The protein below binds the small molecule below.
Small molecule (SMILES): O=[N+]([O-])/N=C1\NCCN1Cc1ccc(Cl)nc1

Sequence of chain 1.B:
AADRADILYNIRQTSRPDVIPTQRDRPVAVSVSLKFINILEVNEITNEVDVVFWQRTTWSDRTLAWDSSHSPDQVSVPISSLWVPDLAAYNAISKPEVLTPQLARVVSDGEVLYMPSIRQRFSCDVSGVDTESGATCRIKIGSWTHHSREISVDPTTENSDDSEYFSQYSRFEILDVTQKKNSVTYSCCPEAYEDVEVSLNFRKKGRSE

Binding-site contacts:
Ligand atom N15 contacts residue MET118 of chain 1.B at 3.9 Å.
Ligand atom O16 contacts residue TYR189 of chain 1.A at 3.9 Å.
Ligand atom C6 contacts residue LEU116 of chain 1.B at 3.6 Å (hydrophobic).
Ligand atom C13 contacts residue TYR189 of chain 1.A at 3.5 Å (hydrophobic).
Ligand atom N2 contacts residue THR148 of chain 1.A at 3.4 Å.
Ligand atom CL7 contacts residue MET118 of chain 1.B at 3.7 Å.
Ligand atom C13 contacts residue TRP147 of chain 1.A at 3.6 Å (hydrophobic).
Ligand atom O16 contacts residue CYS192 of chain 1.A at 3.9 Å.
Ligand atom C5 contacts residue TYR196 of chain 1.A at 3.6 Å (hydrophobic).
Ligand atom C4 contacts residue TYR196 of chain 1.A at 4.0 Å (hydrophobic).
Ligand atom N15 contacts residue ARG59 of chain 1.B at 3.6 Å (salt-bridge).
Ligand atom CL7 contacts residue LEU106 of chain 1.B at 3.8 Å.
Ligand atom C10 contacts residue TYR189 of chain 1.A at 3.6 Å (hydrophobic).
Ligand atom C1 contacts residue THR148 of chain 1.A at 3.8 Å.
Ligand atom C10 contacts residue MET118 of chain 1.B at 3.6 Å (hydrophobic).
Ligand atom N2 contacts residue MET118 of chain 1.B at 3.9 Å.
Ligand atom C12 contacts residue TYR189 of chain 1.A at 3.6 Å (hydrophobic).
Ligand atom N14 contacts residue MET118 of chain 1.B at 3.7 Å.
Ligand atom N14 contacts residue TYR189 of chain 1.A at 3.5 Å.
Ligand atom N11 contacts residue TRP57 of chain 1.B at 3.5 Å.
Ligand atom O16 contacts residue CYS191 of chain 1.A at 3.1 Å (h-bond).
Ligand atom C8 contacts residue TRP147 of chain 1.A at 3.3 Å (hydrophobic).
Ligand atom N9 contacts residue TYR189 of chain 1.A at 3.6 Å.
Ligand atom CL7 contacts residue TYR117 of chain 1.B at 3.7 Å.
Ligand atom C3 contacts residue THR148 of chain 1.A at 3.9 Å.
Ligand atom O16 contacts residue ARG59 of chain 1.B at 3.0 Å (salt-bridge).
Ligand atom O17 contacts residue MET118 of chain 1.B at 3.9 Å.
Ligand atom CL7 contacts residue ARG108 of chain 1.B at 3.5 Å.
Ligand atom N11 contacts residue TYR189 of chain 1.A at 3.5 Å.
Ligand atom CL7 contacts residue ALA107 of chain 1.B at 3.8 Å.
Ligand atom C12 contacts residue TRP147 of chain 1.A at 3.6 Å (hydrophobic).
Ligand atom N15 contacts residue TYR189 of chain 1.A at 3.6 Å.
Ligand atom C4 contacts residue TRP147 of chain 1.A at 3.4 Å (hydrophobic).
Ligand atom C3 contacts residue TRP147 of chain 1.A at 3.2 Å (hydrophobic).
Ligand atom C12 contacts residue TRP57 of chain 1.B at 3.5 Å (hydrophobic).
Ligand atom N2 contacts residue TRP147 of chain 1.A at 3.6 Å.
Ligand atom CL7 contacts residue LEU116 of chain 1.B at 2.9 Å.
Ligand atom O17 contacts residue TYR189 of chain 1.A at 3.6 Å.
Ligand atom C8 contacts residue TYR196 of chain 1.A at 3.6 Å (hydrophobic).
Ligand atom N11 contacts residue MET118 of chain 1.B at 3.6 Å (h-bond).

Sequence of chain 1.A:
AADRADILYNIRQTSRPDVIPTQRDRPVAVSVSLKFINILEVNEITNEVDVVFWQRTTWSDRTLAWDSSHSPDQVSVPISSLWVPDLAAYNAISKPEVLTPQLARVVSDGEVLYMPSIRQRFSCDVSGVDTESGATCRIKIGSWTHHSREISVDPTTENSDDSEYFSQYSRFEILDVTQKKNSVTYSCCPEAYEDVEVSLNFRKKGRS